A small-molecule ligand and the protein it binds are described below.
Small molecule (SMILES): CC(=O)N[C@H]1[C@H](O[C@@H]2[C@@H](O[C@@H]3[C@H](O)[C@H](O)O[C@H](CO)[C@H]3O)O[C@H](CO)[C@@H](O)[C@@H]2O)O[C@H](CO)[C@@H](O)[C@@H]1O

Sequence of chain 1.A:
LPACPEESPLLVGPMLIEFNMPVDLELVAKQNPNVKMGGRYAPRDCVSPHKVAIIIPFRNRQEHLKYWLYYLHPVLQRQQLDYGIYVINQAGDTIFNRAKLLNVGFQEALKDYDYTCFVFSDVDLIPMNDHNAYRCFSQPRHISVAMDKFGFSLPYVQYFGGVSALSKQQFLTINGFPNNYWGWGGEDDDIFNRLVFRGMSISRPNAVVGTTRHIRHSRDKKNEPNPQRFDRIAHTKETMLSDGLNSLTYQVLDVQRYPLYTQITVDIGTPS

Binding-site contacts:
Ligand atom C8 contacts residue PHE245 of chain 1.A at 3.9 Å (hydrophobic).
Ligand atom O3 contacts residue GOL1 of chain 1.M at 3.9 Å.
Ligand atom C6 contacts residue TYR174 of chain 1.A at 3.7 Å (hydrophobic).
Ligand atom C2 contacts residue ASP204 of chain 1.A at 3.9 Å.
Ligand atom O4 contacts residue ILE248 of chain 1.A at 3.8 Å.
Ligand atom C5 contacts residue TYR171 of chain 1.A at 3.8 Å (hydrophobic).
Ligand atom O3 contacts residue TYR171 of chain 1.A at 3.7 Å.
Ligand atom O6 contacts residue ILE248 of chain 1.A at 3.4 Å.
Ligand atom C4 contacts residue ASP203 of chain 1.A at 3.6 Å.
Ligand atom O4 contacts residue PHE245 of chain 1.A at 3.6 Å.
Ligand atom O5 contacts residue PHE245 of chain 1.A at 3.7 Å.
Ligand atom C8 contacts residue ARG244 of chain 1.A at 4.0 Å.
Ligand atom C3 contacts residue TYR171 of chain 1.A at 3.7 Å (hydrophobic).
Ligand atom O4 contacts residue GOL1 of chain 1.M at 3.6 Å (h-bond).
Ligand atom O7 contacts residue ARG244 of chain 1.A at 2.6 Å (salt-bridge).
Ligand atom C1 contacts residue TYR171 of chain 1.A at 3.5 Å (hydrophobic).
Ligand atom C2 contacts residue TYR171 of chain 1.A at 4.0 Å (hydrophobic).
Ligand atom C7 contacts residue ASP204 of chain 1.A at 3.6 Å.
Ligand atom C5 contacts residue PHE245 of chain 1.A at 4.0 Å (hydrophobic).
Ligand atom O5 contacts residue TYR171 of chain 1.A at 4.0 Å.
Ligand atom O6 contacts residue PHE165 of chain 1.A at 3.7 Å.
Ligand atom C8 contacts residue ILE248 of chain 1.A at 3.9 Å (hydrophobic).
Ligand atom C3 contacts residue ASP204 of chain 1.A at 3.9 Å.
Ligand atom C3 contacts residue ASP203 of chain 1.A at 3.3 Å.
Ligand atom C8 contacts residue GLY201 of chain 1.A at 3.8 Å.
Ligand atom O4 contacts residue TYR174 of chain 1.A at 3.3 Å.
Ligand atom N2 contacts residue GLY201 of chain 1.A at 3.7 Å.
Ligand atom O3 contacts residue GLY200 of chain 1.A at 3.6 Å.
Ligand atom C7 contacts residue ARG244 of chain 1.A at 3.6 Å.
Ligand atom O4 contacts residue ASP203 of chain 1.A at 2.7 Å (salt-bridge).
Ligand atom C7 contacts residue GLY201 of chain 1.A at 3.7 Å.
Ligand atom N2 contacts residue ASP204 of chain 1.A at 2.9 Å (salt-bridge).
Ligand atom C8 contacts residue ASP204 of chain 1.A at 3.4 Å.
Ligand atom C5 contacts residue TYR174 of chain 1.A at 3.7 Å (hydrophobic).
Ligand atom O3 contacts residue GLY201 of chain 1.A at 2.8 Å (h-bond).
Ligand atom O3 contacts residue ASP203 of chain 1.A at 2.5 Å (salt-bridge).
Ligand atom O6 contacts residue TRP199 of chain 1.A at 3.7 Å.
Ligand atom O7 contacts residue TRP199 of chain 1.A at 4.0 Å.
Ligand atom O7 contacts residue PHE245 of chain 1.A at 4.0 Å.
Ligand atom C6 contacts residue PHE165 of chain 1.A at 3.4 Å (hydrophobic).